Sequence of chain 1.B:
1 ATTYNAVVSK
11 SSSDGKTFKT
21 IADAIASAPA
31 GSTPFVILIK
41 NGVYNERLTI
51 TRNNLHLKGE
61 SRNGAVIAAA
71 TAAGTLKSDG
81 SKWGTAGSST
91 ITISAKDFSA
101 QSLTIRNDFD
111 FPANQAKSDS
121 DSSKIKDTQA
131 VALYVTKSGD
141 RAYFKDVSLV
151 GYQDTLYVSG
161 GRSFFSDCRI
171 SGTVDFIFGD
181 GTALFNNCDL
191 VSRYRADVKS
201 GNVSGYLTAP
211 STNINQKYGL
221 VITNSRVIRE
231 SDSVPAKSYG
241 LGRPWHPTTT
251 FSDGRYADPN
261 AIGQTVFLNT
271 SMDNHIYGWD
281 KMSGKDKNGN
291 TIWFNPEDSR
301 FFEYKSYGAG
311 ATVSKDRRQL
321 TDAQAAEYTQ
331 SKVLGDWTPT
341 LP

A protein and the small-molecule ligand that binds it are described below.
Small molecule (SMILES): COC(=O)[C@H]1O[C@H](O[C@@H]2[C@H](O)[C@@H](O)[C@@H](O[C@@H]3[C@H](O)[C@@H](O)[C@@H](O[C@@H]4[C@H](O)[C@@H](O)[C@@H](O[C@@H]5[C@H](O)[C@@H](O)[C@@H](O[C@@H]6[C@H](O)[C@@H](O)[C@@H](O)O[C@@H]6C(=O)O)O[C@@H]5C(=O)O)O[C@@H]4C(=O)O)O[C@@H]3C(=O)O)O[C@@H]2C(=O)OC)[C@H](O)[C@@H](O)[C@H]1O

Binding-site contacts:
Ligand atom C1 contacts residue TRP245 of chain 1.B at 3.6 Å (hydrophobic).
Ligand atom C6 contacts residue ASP154 of chain 1.B at 3.3 Å.
Ligand atom C6 contacts residue ASP175 of chain 1.B at 3.2 Å.
Ligand atom O2 contacts residue ASP154 of chain 1.B at 3.1 Å (salt-bridge).
Ligand atom C2 contacts residue VAL174 of chain 1.B at 3.9 Å (hydrophobic).
Ligand atom C6 contacts residue THR248 of chain 1.B at 3.3 Å.
Ligand atom O6A contacts residue ARG243 of chain 1.B at 3.0 Å (salt-bridge).
Ligand atom C1 contacts residue ARG243 of chain 1.B at 3.6 Å.
Ligand atom O6A contacts residue ASP154 of chain 1.B at 2.7 Å (salt-bridge).
Ligand atom O6A contacts residue THR85 of chain 1.B at 3.5 Å.
Ligand atom O6A contacts residue GLN153 of chain 1.B at 2.9 Å (h-bond).
Ligand atom C2 contacts residue THR85 of chain 1.B at 3.8 Å.
Ligand atom O6A contacts residue THR248 of chain 1.B at 3.1 Å (h-bond).
Ligand atom O3 contacts residue GLN153 of chain 1.B at 3.0 Å (h-bond).
Ligand atom O6A contacts residue PRO247 of chain 1.B at 3.5 Å.
Ligand atom O6B contacts residue THR248 of chain 1.B at 2.6 Å (h-bond).
Ligand atom O6B contacts residue ASP175 of chain 1.B at 2.6 Å (salt-bridge).
Ligand atom C6 contacts residue THR85 of chain 1.B at 3.7 Å.
Ligand atom O2 contacts residue PRO247 of chain 1.B at 3.4 Å.
Ligand atom O2 contacts residue VAL174 of chain 1.B at 3.8 Å.
Ligand atom C3 contacts residue ARG255 of chain 1.B at 3.7 Å.
Ligand atom O5 contacts residue ARG243 of chain 1.B at 3.0 Å (salt-bridge).
Ligand atom O2 contacts residue THR85 of chain 1.B at 3.0 Å (h-bond).
Ligand atom O2 contacts residue THR248 of chain 1.B at 2.8 Å (h-bond).
Ligand atom O5 contacts residue TRP245 of chain 1.B at 2.8 Å (h-bond).
Ligand atom C2 contacts residue GLN153 of chain 1.B at 3.8 Å.
Ligand atom C4 contacts residue MET282 of chain 1.B at 3.7 Å (hydrophobic).
Ligand atom O6A contacts residue GLN129 of chain 1.B at 3.6 Å (h-bond).
Ligand atom C2 contacts residue THR248 of chain 1.B at 3.5 Å.
Ligand atom O6B contacts residue THR85 of chain 1.B at 3.5 Å (h-bond).
Ligand atom O6A contacts residue TRP245 of chain 1.B at 3.1 Å (h-bond).
Ligand atom O6B contacts residue ASP154 of chain 1.B at 3.2 Å (salt-bridge).
Ligand atom C3 contacts residue THR85 of chain 1.B at 3.7 Å.
Ligand atom O3 contacts residue THR85 of chain 1.B at 2.8 Å (h-bond).
Ligand atom C5 contacts residue ASP175 of chain 1.B at 3.7 Å.
Ligand atom O6A contacts residue ALA86 of chain 1.B at 2.8 Å (h-bond).
Ligand atom O5 contacts residue GLN153 of chain 1.B at 3.1 Å (h-bond).
Ligand atom O5 contacts residue GLN129 of chain 1.B at 3.3 Å (h-bond).
Ligand atom O2 contacts residue GLN129 of chain 1.B at 3.2 Å (h-bond).
Ligand atom C6 contacts residue GLN153 of chain 1.B at 3.8 Å.